Sequence of chain 2.A:
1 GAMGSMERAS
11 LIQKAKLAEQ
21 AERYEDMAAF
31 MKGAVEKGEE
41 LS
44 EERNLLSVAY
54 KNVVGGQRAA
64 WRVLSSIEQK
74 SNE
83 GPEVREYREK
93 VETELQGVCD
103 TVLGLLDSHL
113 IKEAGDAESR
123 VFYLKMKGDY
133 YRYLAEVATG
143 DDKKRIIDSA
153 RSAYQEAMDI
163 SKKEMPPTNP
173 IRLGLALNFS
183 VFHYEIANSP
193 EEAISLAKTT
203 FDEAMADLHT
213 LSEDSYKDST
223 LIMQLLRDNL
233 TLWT

The protein below binds the small molecule below.
Small molecule (SMILES): [H]/N=C(\N)c1cc(-c2ccccc2)c(CNC(=O)c2cccc3c2OCC3)s1

Binding-site contacts:
Ligand atom C16 contacts residue PRO172 of chain 2.A at 3.3 Å (hydrophobic).
Ligand atom O14 contacts residue ASP220 of chain 2.A at 4.3 Å.
Ligand atom C02 contacts residue LEU48 of chain 2.A at 4.3 Å (hydrophobic).
Ligand atom C04 contacts residue ASN47 of chain 2.A at 4.2 Å.
Ligand atom C05 contacts residue GLU44 of chain 2.A at 4.2 Å.
Ligand atom C06 contacts residue GLU44 of chain 2.A at 4.4 Å.
Ligand atom C15 contacts residue ASP220 of chain 2.A at 3.8 Å.
Ligand atom C23 contacts residue ASN47 of chain 2.A at 3.8 Å.
Ligand atom N01 contacts residue GLU19 of chain 2.A at 2.7 Å (salt-bridge).
Ligand atom C08 contacts residue ASN47 of chain 2.A at 3.4 Å.
Ligand atom C02 contacts residue GLU19 of chain 2.A at 3.6 Å.
Ligand atom C22 contacts residue ASN47 of chain 2.A at 4.4 Å.
Ligand atom C17 contacts residue PRO172 of chain 2.A at 4.0 Å (hydrophobic).
Ligand atom N03 contacts residue LEU48 of chain 2.A at 3.5 Å.
Ligand atom C25 contacts residue GLU44 of chain 2.A at 3.9 Å.
Ligand atom C18 contacts residue ILE224 of chain 2.A at 3.7 Å (hydrophobic).
Ligand atom C23 contacts residue GLU44 of chain 2.A at 3.7 Å.
Ligand atom C23 contacts residue CSO43 of chain 2.A at 4.0 Å.
Ligand atom C06 contacts residue ASN47 of chain 2.A at 4.1 Å.
Ligand atom C26 contacts residue GLU44 of chain 2.A at 3.7 Å.
Ligand atom N03 contacts residue GLU19 of chain 2.A at 3.0 Å (salt-bridge).
Ligand atom C22 contacts residue GLU44 of chain 2.A at 3.9 Å.
Ligand atom N01 contacts residue VAL51 of chain 2.A at 3.7 Å.
Ligand atom C15 contacts residue PRO172 of chain 2.A at 4.0 Å (hydrophobic).
Ligand atom C27 contacts residue GLU44 of chain 2.A at 3.7 Å.
Ligand atom S21 contacts residue ASN47 of chain 2.A at 3.9 Å.
Ligand atom C24 contacts residue CSO43 of chain 2.A at 3.9 Å.
Ligand atom N09 contacts residue ASN47 of chain 2.A at 3.7 Å.
Ligand atom C07 contacts residue ASN47 of chain 2.A at 3.6 Å.
Ligand atom C16 contacts residue ASP220 of chain 2.A at 3.7 Å.
Ligand atom C18 contacts residue PRO172 of chain 2.A at 4.2 Å (hydrophobic).
Ligand atom C05 contacts residue ASN47 of chain 2.A at 4.3 Å.
Ligand atom C24 contacts residue GLU44 of chain 2.A at 3.8 Å.